Sequence of chain 1.A:
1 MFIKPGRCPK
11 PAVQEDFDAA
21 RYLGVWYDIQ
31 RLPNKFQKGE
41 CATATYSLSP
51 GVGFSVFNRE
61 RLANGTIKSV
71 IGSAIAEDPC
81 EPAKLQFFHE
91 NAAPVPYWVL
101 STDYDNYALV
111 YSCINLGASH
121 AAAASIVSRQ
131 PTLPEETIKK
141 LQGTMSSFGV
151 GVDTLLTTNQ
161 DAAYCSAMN

Sequence of chain 2.A:
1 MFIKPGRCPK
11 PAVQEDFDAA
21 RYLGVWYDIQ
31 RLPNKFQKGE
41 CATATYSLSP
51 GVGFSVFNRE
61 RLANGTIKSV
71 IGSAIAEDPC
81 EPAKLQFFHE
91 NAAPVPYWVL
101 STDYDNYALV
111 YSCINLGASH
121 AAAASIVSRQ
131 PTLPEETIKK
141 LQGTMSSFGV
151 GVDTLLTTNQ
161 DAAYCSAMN

Binding-site contacts:
Ligand atom C2D contacts residue ASN58 of chain 2.A at 3.5 Å.
Ligand atom CGD contacts residue LYS68 of chain 2.A at 3.5 Å.
Ligand atom CHB contacts residue HIS89 of chain 2.A at 3.6 Å.
Ligand atom CBD contacts residue PHE36 of chain 2.A at 3.2 Å (hydrophobic).
Ligand atom C2A contacts residue HIS89 of chain 2.A at 3.7 Å.
Ligand atom O2A contacts residue ALA118 of chain 1.A at 3.8 Å.
Ligand atom CHA contacts residue VAL70 of chain 2.A at 3.4 Å (hydrophobic).
Ligand atom O2D contacts residue GLU60 of chain 2.A at 2.7 Å (salt-bridge).
Ligand atom C1D contacts residue ASN58 of chain 2.A at 3.5 Å.
Ligand atom NA contacts residue PHE36 of chain 2.A at 3.1 Å.
Ligand atom O1D contacts residue LYS68 of chain 2.A at 3.0 Å.
Ligand atom CGD contacts residue GLU60 of chain 2.A at 3.2 Å.
Ligand atom CBC contacts residue THR43 of chain 2.A at 3.7 Å.
Ligand atom ND contacts residue PHE36 of chain 2.A at 3.4 Å.
Ligand atom C3A contacts residue HIS89 of chain 2.A at 3.6 Å.
Ligand atom C4D contacts residue VAL70 of chain 2.A at 3.6 Å (hydrophobic).
Ligand atom O2D contacts residue LYS68 of chain 2.A at 3.3 Å.
Ligand atom C4B contacts residue PHE36 of chain 2.A at 3.8 Å (hydrophobic).
Ligand atom OB contacts residue LEU116 of chain 1.A at 3.2 Å (h-bond).
Ligand atom CAB contacts residue SER112 of chain 2.A at 3.4 Å.
Ligand atom C1A contacts residue PHE36 of chain 2.A at 3.6 Å (hydrophobic).
Ligand atom ND contacts residue ASN58 of chain 2.A at 3.6 Å (h-bond).
Ligand atom CMA contacts residue HIS89 of chain 2.A at 3.5 Å.
Ligand atom NB contacts residue PHE36 of chain 2.A at 3.3 Å.
Ligand atom CAA contacts residue VAL70 of chain 2.A at 3.7 Å (hydrophobic).
Ligand atom C4A contacts residue HIS89 of chain 2.A at 3.6 Å.
Ligand atom C1B contacts residue PHE36 of chain 2.A at 3.5 Å (hydrophobic).
Ligand atom C4A contacts residue PHE36 of chain 2.A at 3.8 Å (hydrophobic).
Ligand atom CBC contacts residue ALA44 of chain 2.A at 3.7 Å (hydrophobic).
Ligand atom CBD contacts residue GLU60 of chain 2.A at 3.1 Å.
Ligand atom CAD contacts residue VAL70 of chain 2.A at 3.5 Å (hydrophobic).
Ligand atom CMB contacts residue SER112 of chain 2.A at 3.7 Å.
Ligand atom CGA contacts residue PHE36 of chain 2.A at 3.8 Å (hydrophobic).
Ligand atom CMD contacts residue GLU60 of chain 2.A at 3.6 Å.
Ligand atom NC contacts residue PHE36 of chain 2.A at 3.3 Å.
Ligand atom C3D contacts residue VAL70 of chain 2.A at 3.6 Å (hydrophobic).
Ligand atom CAB contacts residue ALA123 of chain 2.A at 3.7 Å (hydrophobic).
Ligand atom O2A contacts residue PHE36 of chain 2.A at 3.2 Å.
Ligand atom C2B contacts residue PHE36 of chain 2.A at 3.6 Å (hydrophobic).
Ligand atom CMD contacts residue ARG59 of chain 2.A at 3.3 Å.

The protein below binds the small molecule below.
Small molecule (SMILES): C=CC1=C(C)/C(=C/c2[nH]c(/C=C3\N=C(/C=C4\NC(=O)C(C)=C4C=C)C(C)=C3CCC(=O)O)c(CCC(=O)O)c2C)NC1=O